This protein binds this small molecule.
Small molecule (SMILES): O=C(O)c1cn(CC2(n3ccc4cccnc43)CCCC2)cc(O)c1=O

Sequence of chain 1.A:
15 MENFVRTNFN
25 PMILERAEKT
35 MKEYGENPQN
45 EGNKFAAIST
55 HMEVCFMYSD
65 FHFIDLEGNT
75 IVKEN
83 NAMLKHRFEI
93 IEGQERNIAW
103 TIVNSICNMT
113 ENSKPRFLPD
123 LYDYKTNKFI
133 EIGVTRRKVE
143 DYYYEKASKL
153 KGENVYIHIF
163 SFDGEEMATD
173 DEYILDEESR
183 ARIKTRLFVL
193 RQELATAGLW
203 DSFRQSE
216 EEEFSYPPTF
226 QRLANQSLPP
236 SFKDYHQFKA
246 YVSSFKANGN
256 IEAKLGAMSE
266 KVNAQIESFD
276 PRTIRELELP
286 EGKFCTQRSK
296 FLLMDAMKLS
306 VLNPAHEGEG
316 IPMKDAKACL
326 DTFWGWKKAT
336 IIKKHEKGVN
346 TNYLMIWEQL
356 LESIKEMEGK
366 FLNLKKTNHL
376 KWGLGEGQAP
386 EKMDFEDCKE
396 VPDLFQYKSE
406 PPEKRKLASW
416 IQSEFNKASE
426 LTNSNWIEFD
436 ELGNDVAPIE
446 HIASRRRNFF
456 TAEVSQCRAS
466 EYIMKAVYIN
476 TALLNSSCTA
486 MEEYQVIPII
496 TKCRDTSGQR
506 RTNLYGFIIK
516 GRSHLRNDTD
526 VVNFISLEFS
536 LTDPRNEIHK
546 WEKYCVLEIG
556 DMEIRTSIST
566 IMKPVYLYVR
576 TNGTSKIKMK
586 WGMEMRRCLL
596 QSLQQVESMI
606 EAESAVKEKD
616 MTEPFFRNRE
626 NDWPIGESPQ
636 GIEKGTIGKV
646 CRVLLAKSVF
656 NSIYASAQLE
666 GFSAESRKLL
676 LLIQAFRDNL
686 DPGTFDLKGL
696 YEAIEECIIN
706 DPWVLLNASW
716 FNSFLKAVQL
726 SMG

Binding-site contacts:
Ligand atom C2 contacts residue GLU94 of chain 1.A at 4.2 Å.
Ligand atom C24 contacts residue TYR38 of chain 1.A at 3.5 Å (hydrophobic).
Ligand atom C1 contacts residue GLU133 of chain 1.A at 3.8 Å.
Ligand atom O11 contacts residue GLU94 of chain 1.A at 4.0 Å.
Ligand atom C23 contacts residue ILE52 of chain 1.A at 4.0 Å (hydrophobic).
Ligand atom O10 contacts residue GLU94 of chain 1.A at 3.5 Å (salt-bridge).
Ligand atom C21 contacts residue ILE52 of chain 1.A at 3.5 Å (hydrophobic).
Ligand atom C1 contacts residue MG1 of chain 1.H at 4.0 Å.
Ligand atom O10 contacts residue MG1 of chain 1.H at 4.0 Å.
Ligand atom O8 contacts residue MG1 of chain 1.I at 3.6 Å.
Ligand atom C23 contacts residue TYR38 of chain 1.A at 3.6 Å (hydrophobic).
Ligand atom O10 contacts residue GLU133 of chain 1.A at 3.6 Å (salt-bridge).
Ligand atom O10 contacts residue ASP122 of chain 1.A at 2.9 Å (salt-bridge).
Ligand atom N18 contacts residue ILE52 of chain 1.A at 4.0 Å.
Ligand atom C1 contacts residue ASP122 of chain 1.A at 3.9 Å.
Ligand atom O10 contacts residue LEU120 of chain 1.A at 4.1 Å.
Ligand atom C15 contacts residue ALA51 of chain 1.A at 3.7 Å (hydrophobic).
Ligand atom C14 contacts residue HIS55 of chain 1.A at 4.0 Å.
Ligand atom C2 contacts residue GLU133 of chain 1.A at 3.4 Å.
Ligand atom O11 contacts residue HIS55 of chain 1.A at 2.5 Å (h-bond).
Ligand atom C2 contacts residue MG1 of chain 1.I at 3.8 Å.
Ligand atom O11 contacts residue MG1 of chain 1.H at 1.9 Å.
Ligand atom O10 contacts residue MG1 of chain 1.I at 1.9 Å.
Ligand atom C3 contacts residue HIS55 of chain 1.A at 3.6 Å.
Ligand atom C3 contacts residue MG1 of chain 1.H at 4.0 Å.
Ligand atom C20 contacts residue ILE52 of chain 1.A at 3.7 Å (hydrophobic).
Ligand atom C1 contacts residue GLU94 of chain 1.A at 3.9 Å.
Ligand atom C23 contacts residue THR34 of chain 1.A at 4.1 Å.
Ligand atom C1 contacts residue MG1 of chain 1.I at 2.9 Å.
Ligand atom O11 contacts residue ASP122 of chain 1.A at 2.4 Å (salt-bridge).
Ligand atom O11 contacts residue MG1 of chain 1.I at 3.8 Å.
Ligand atom C16 contacts residue ALA51 of chain 1.A at 3.8 Å (hydrophobic).
Ligand atom C2 contacts residue ASP122 of chain 1.A at 3.6 Å.
Ligand atom C16 contacts residue ILE52 of chain 1.A at 4.1 Å (hydrophobic).
Ligand atom C6 contacts residue MG1 of chain 1.I at 4.0 Å.
Ligand atom O11 contacts residue ILE134 of chain 1.A at 3.1 Å (h-bond).
Ligand atom C22 contacts residue ILE52 of chain 1.A at 3.6 Å (hydrophobic).
Ligand atom O11 contacts residue GLU133 of chain 1.A at 2.7 Å (salt-bridge).
Ligand atom C2 contacts residue HIS55 of chain 1.A at 3.3 Å.
Ligand atom C2 contacts residue MG1 of chain 1.H at 3.1 Å.